Sequence of chain 12.A:
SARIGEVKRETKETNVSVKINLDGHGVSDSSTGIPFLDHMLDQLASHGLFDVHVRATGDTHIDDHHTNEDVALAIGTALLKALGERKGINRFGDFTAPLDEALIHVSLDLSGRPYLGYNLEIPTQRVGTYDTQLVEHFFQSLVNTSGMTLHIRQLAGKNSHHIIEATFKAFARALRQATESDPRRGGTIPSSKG

The protein below binds the small molecule below.
Small molecule (SMILES): O=P(O)(O)C[C@H](O)Cn1cncn1

Sequence of chain 11.A:
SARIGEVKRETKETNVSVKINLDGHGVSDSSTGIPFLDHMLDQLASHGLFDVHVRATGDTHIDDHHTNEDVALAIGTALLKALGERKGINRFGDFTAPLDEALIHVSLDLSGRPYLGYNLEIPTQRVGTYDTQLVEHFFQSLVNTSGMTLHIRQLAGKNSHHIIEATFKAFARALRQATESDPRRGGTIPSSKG

Binding-site contacts:
Ligand atom C7 contacts residue MN1 of chain 12.B at 3.3 Å.
Ligand atom O11 contacts residue ARG97 of chain 12.A at 2.9 Å (salt-bridge).
Ligand atom O13 contacts residue GLU19 of chain 20.A at 3.2 Å (salt-bridge).
Ligand atom O10 contacts residue ARG119 of chain 12.A at 3.1 Å (salt-bridge).
Ligand atom N1 contacts residue HIS167 of chain 11.A at 3.3 Å (h-bond).
Ligand atom O12 contacts residue LYS199 of chain 12.A at 2.7 Å (salt-bridge).
Ligand atom N2 contacts residue EDO1 of chain 20.J at 2.9 Å.
Ligand atom N1 contacts residue MN1 of chain 12.B at 2.2 Å.
Ligand atom C7 contacts residue 5DL1 of chain 12.D at 0.5 Å.
Ligand atom O10 contacts residue ARG97 of chain 12.A at 3.2 Å (salt-bridge).
Ligand atom N1 contacts residue GLU171 of chain 11.A at 3.3 Å (salt-bridge).
Ligand atom O13 contacts residue 5DL1 of chain 12.D at 0.7 Å (h-bond).
Ligand atom O12 contacts residue ARG119 of chain 12.A at 2.9 Å (salt-bridge).
Ligand atom O13 contacts residue HIS45 of chain 11.A at 3.2 Å (h-bond).
Ligand atom O13 contacts residue GLU171 of chain 11.A at 2.7 Å (salt-bridge).
Ligand atom O13 contacts residue MN1 of chain 12.B at 2.2 Å.
Ligand atom N1 contacts residue HIS72 of chain 20.A at 3.1 Å (h-bond).
Ligand atom N4 contacts residue GLU75 of chain 20.A at 3.2 Å (salt-bridge).
Ligand atom C5 contacts residue HIS167 of chain 11.A at 3.3 Å.
Ligand atom C5 contacts residue 5DL1 of chain 12.D at 0.3 Å.
Ligand atom O10 contacts residue 5DL1 of chain 12.D at 0.5 Å (h-bond).
Ligand atom P9 contacts residue 5DL1 of chain 12.D at 0.2 Å.
Ligand atom N4 contacts residue 5DL1 of chain 12.D at 0.1 Å (h-bond).
Ligand atom N4 contacts residue MN1 of chain 12.C at 2.3 Å.
Ligand atom C3 contacts residue EDO1 of chain 20.J at 2.9 Å.
Ligand atom C5 contacts residue MN1 of chain 12.B at 3.2 Å.
Ligand atom C8 contacts residue 5DL1 of chain 12.D at 0.3 Å.
Ligand atom C6 contacts residue 5DL1 of chain 12.D at 1.1 Å.
Ligand atom O11 contacts residue SER197 of chain 12.A at 2.7 Å (h-bond).
Ligand atom C5 contacts residue HIS71 of chain 20.A at 3.3 Å.
Ligand atom O12 contacts residue 5DL1 of chain 12.D at 0.1 Å (h-bond).
Ligand atom C6 contacts residue EDO1 of chain 20.J at 2.7 Å.
Ligand atom N2 contacts residue 5DL1 of chain 12.D at 0.8 Å (h-bond).
Ligand atom C3 contacts residue MN1 of chain 12.C at 3.2 Å.
Ligand atom C7 contacts residue GLU171 of chain 11.A at 3.0 Å.
Ligand atom C3 contacts residue 5DL1 of chain 12.D at 0.6 Å.
Ligand atom N4 contacts residue HIS71 of chain 20.A at 3.1 Å (h-bond).
Ligand atom N1 contacts residue 5DL1 of chain 12.D at 0.4 Å (h-bond).
Ligand atom O10 contacts residue LYS175 of chain 11.A at 2.6 Å (salt-bridge).
Ligand atom O11 contacts residue 5DL1 of chain 12.D at 0.3 Å (h-bond).

Sequence of chain 20.A:
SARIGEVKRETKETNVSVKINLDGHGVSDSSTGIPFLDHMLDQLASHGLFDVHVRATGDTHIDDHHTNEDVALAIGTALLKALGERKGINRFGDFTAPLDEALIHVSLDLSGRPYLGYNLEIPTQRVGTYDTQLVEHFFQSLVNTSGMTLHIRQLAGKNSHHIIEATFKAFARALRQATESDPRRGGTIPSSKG